Sequence of chain 1.A:
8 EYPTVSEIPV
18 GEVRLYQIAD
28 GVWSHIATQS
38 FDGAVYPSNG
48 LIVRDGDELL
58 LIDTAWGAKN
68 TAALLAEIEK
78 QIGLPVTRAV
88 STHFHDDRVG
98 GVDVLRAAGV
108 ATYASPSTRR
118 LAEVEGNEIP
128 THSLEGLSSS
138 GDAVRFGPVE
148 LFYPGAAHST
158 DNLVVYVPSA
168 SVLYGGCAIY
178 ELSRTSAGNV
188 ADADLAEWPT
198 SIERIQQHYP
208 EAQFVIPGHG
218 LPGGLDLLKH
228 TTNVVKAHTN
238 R

The small molecule below binds the protein below.
Small molecule (SMILES): O=C(O)/C(S)=C/c1c(Cl)ccc(Cl)c1Cl

Binding-site contacts:
Ligand atom C15 contacts residue HIS92 of chain 1.A at 3.7 Å.
Ligand atom CL2 contacts residue TRP63 of chain 1.A at 3.5 Å.
Ligand atom CL3 contacts residue ASP93 of chain 1.A at 4.0 Å.
Ligand atom CL1 contacts residue SVB1 of chain 1.F at 4.0 Å.
Ligand atom C12 contacts residue SVB1 of chain 1.F at 3.8 Å.
Ligand atom O7 contacts residue HIS155 of chain 1.A at 3.5 Å.
Ligand atom C5 contacts residue ZN1 of chain 1.C at 3.1 Å.
Ligand atom C6 contacts residue HIS216 of chain 1.A at 3.6 Å.
Ligand atom CL1 contacts residue ASN186 of chain 1.A at 3.5 Å.
Ligand atom O8 contacts residue ARG181 of chain 1.A at 3.0 Å (salt-bridge).
Ligand atom C3 contacts residue SVB1 of chain 1.F at 3.4 Å.
Ligand atom C10 contacts residue SVB1 of chain 1.F at 3.7 Å.
Ligand atom C6 contacts residue HIS155 of chain 1.A at 3.2 Å.
Ligand atom S9 contacts residue HIS90 of chain 1.A at 3.8 Å.
Ligand atom O7 contacts residue ZN1 of chain 1.D at 2.2 Å.
Ligand atom C3 contacts residue HIS92 of chain 1.A at 4.0 Å.
Ligand atom S9 contacts residue ASP94 of chain 1.A at 3.0 Å (salt-bridge).
Ligand atom CL1 contacts residue HIS155 of chain 1.A at 4.0 Å.
Ligand atom C6 contacts residue SVB1 of chain 1.F at 3.8 Å.
Ligand atom C2 contacts residue HIS92 of chain 1.A at 3.5 Å.
Ligand atom C5 contacts residue ZN1 of chain 1.D at 3.0 Å.
Ligand atom C6 contacts residue ZN1 of chain 1.D at 2.9 Å.
Ligand atom C6 contacts residue ZN1 of chain 1.C at 3.9 Å.
Ligand atom S9 contacts residue HIS92 of chain 1.A at 3.5 Å (h-bond).
Ligand atom CL1 contacts residue HIS92 of chain 1.A at 3.4 Å.
Ligand atom C4 contacts residue SVB1 of chain 1.F at 3.4 Å.
Ligand atom O8 contacts residue SVB1 of chain 1.F at 3.7 Å.
Ligand atom O7 contacts residue CYS174 of chain 1.A at 3.2 Å.
Ligand atom O7 contacts residue HIS216 of chain 1.A at 2.9 Å (h-bond).
Ligand atom CL2 contacts residue SVB1 of chain 1.F at 3.7 Å.
Ligand atom C4 contacts residue HIS155 of chain 1.A at 4.0 Å.
Ligand atom S9 contacts residue HIS216 of chain 1.A at 4.0 Å.
Ligand atom C4 contacts residue ZN1 of chain 1.C at 4.0 Å.
Ligand atom C2 contacts residue ASN186 of chain 1.A at 3.8 Å.
Ligand atom C5 contacts residue HIS155 of chain 1.A at 3.4 Å.
Ligand atom O8 contacts residue HIS155 of chain 1.A at 3.5 Å.
Ligand atom S9 contacts residue ZN1 of chain 1.D at 2.3 Å.
Ligand atom S9 contacts residue ZN1 of chain 1.C at 2.3 Å.
Ligand atom C2 contacts residue SVB1 of chain 1.F at 3.7 Å.
Ligand atom S9 contacts residue HIS155 of chain 1.A at 3.6 Å (h-bond).